Sequence of chain 4.MB:
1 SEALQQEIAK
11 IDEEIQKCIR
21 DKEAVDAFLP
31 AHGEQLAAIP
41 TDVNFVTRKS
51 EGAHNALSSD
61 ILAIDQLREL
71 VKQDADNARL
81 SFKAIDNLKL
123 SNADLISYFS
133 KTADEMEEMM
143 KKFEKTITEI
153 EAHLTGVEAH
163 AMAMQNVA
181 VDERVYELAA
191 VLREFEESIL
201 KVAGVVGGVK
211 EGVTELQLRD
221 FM

The protein below binds the small molecule below.
Small molecule (SMILES): CC[C@H](C)[C@H](N)C(=O)N[C@@H](CC(C)C)C(=O)N1CCC[C@H]1C(=O)N[C@@H](CCSC)C(=O)N[C@@H](Cc1ccc(O)cc1)C(=O)N[C@@H](CCCCN)C(=O)N[C@@H](CC(C)C)C(=O)N[C@@H](CO)C(=O)N1CCC[C@H]1C=O

Binding-site contacts:
Ligand atom CE1 contacts residue THR1121 of chain 4.NA at 3.9 Å.
Ligand atom CG contacts residue HIS1126 of chain 4.NA at 4.3 Å.
Ligand atom SD contacts residue ASN1072 of chain 4.NA at 3.7 Å.
Ligand atom CD1 contacts residue ASN1122 of chain 4.NA at 4.3 Å.
Ligand atom CA contacts residue GLN1063 of chain 4.NA at 4.3 Å.
Ligand atom CD1 contacts residue PHE1125 of chain 4.NA at 3.6 Å (hydrophobic).
Ligand atom CA contacts residue HIS1126 of chain 4.NA at 4.3 Å.
Ligand atom CD2 contacts residue THR1121 of chain 4.NA at 4.3 Å.
Ligand atom C contacts residue GLN1063 of chain 4.NA at 3.9 Å.
Ligand atom CD1 contacts residue GLN1063 of chain 4.NA at 3.8 Å.
Ligand atom CD2 contacts residue ALA1120 of chain 4.NA at 3.5 Å (hydrophobic).
Ligand atom CE1 contacts residue ASP182 of chain 4.MB at 4.0 Å.
Ligand atom CE2 contacts residue ASP182 of chain 4.MB at 4.2 Å.
Ligand atom CG contacts residue GLN1063 of chain 4.NA at 4.3 Å.
Ligand atom CD2 contacts residue THR1121 of chain 4.NA at 4.0 Å.
Ligand atom OH contacts residue ASN1072 of chain 4.NA at 3.1 Å (h-bond).
Ligand atom CD2 contacts residue PHE1125 of chain 4.NA at 4.2 Å (hydrophobic).
Ligand atom CD1 contacts residue THR1121 of chain 4.NA at 3.0 Å.
Ligand atom CG contacts residue ASN1072 of chain 4.NA at 4.2 Å.
Ligand atom C contacts residue VAL1202 of chain 4.NA at 4.2 Å (hydrophobic).
Ligand atom CG contacts residue THR1121 of chain 4.NA at 3.3 Å.
Ligand atom CD2 contacts residue GLN1063 of chain 4.NA at 3.6 Å.
Ligand atom OH contacts residue ASP182 of chain 4.MB at 2.3 Å (salt-bridge).
Ligand atom CE1 contacts residue ASN1072 of chain 4.NA at 3.3 Å.
Ligand atom CZ contacts residue GLN1063 of chain 4.NA at 4.1 Å.
Ligand atom O contacts residue HIS1126 of chain 4.NA at 3.3 Å (h-bond).
Ligand atom OH contacts residue HIS1068 of chain 4.NA at 3.8 Å.
Ligand atom O contacts residue GLN1063 of chain 4.NA at 2.9 Å (h-bond).
Ligand atom CG2 contacts residue GLN1063 of chain 4.NA at 3.3 Å.
Ligand atom CD2 contacts residue LEU1129 of chain 4.NA at 4.2 Å (hydrophobic).
Ligand atom CB contacts residue THR1121 of chain 4.NA at 3.3 Å.
Ligand atom O contacts residue VAL1202 of chain 4.NA at 3.2 Å.
Ligand atom C contacts residue HIS1126 of chain 4.NA at 4.0 Å.
Ligand atom CZ contacts residue ASP182 of chain 4.MB at 3.4 Å.
Ligand atom CZ contacts residue ASN1072 of chain 4.NA at 3.5 Å.
Ligand atom CE2 contacts residue GLN1063 of chain 4.NA at 3.3 Å.
Ligand atom CD2 contacts residue HIS1126 of chain 4.NA at 3.4 Å.
Ligand atom OH contacts residue GLN1063 of chain 4.NA at 3.7 Å.
Ligand atom O contacts residue THR1121 of chain 4.NA at 4.0 Å.
Ligand atom CD1 contacts residue ASN1072 of chain 4.NA at 4.0 Å.

Sequence of chain 4.NA:
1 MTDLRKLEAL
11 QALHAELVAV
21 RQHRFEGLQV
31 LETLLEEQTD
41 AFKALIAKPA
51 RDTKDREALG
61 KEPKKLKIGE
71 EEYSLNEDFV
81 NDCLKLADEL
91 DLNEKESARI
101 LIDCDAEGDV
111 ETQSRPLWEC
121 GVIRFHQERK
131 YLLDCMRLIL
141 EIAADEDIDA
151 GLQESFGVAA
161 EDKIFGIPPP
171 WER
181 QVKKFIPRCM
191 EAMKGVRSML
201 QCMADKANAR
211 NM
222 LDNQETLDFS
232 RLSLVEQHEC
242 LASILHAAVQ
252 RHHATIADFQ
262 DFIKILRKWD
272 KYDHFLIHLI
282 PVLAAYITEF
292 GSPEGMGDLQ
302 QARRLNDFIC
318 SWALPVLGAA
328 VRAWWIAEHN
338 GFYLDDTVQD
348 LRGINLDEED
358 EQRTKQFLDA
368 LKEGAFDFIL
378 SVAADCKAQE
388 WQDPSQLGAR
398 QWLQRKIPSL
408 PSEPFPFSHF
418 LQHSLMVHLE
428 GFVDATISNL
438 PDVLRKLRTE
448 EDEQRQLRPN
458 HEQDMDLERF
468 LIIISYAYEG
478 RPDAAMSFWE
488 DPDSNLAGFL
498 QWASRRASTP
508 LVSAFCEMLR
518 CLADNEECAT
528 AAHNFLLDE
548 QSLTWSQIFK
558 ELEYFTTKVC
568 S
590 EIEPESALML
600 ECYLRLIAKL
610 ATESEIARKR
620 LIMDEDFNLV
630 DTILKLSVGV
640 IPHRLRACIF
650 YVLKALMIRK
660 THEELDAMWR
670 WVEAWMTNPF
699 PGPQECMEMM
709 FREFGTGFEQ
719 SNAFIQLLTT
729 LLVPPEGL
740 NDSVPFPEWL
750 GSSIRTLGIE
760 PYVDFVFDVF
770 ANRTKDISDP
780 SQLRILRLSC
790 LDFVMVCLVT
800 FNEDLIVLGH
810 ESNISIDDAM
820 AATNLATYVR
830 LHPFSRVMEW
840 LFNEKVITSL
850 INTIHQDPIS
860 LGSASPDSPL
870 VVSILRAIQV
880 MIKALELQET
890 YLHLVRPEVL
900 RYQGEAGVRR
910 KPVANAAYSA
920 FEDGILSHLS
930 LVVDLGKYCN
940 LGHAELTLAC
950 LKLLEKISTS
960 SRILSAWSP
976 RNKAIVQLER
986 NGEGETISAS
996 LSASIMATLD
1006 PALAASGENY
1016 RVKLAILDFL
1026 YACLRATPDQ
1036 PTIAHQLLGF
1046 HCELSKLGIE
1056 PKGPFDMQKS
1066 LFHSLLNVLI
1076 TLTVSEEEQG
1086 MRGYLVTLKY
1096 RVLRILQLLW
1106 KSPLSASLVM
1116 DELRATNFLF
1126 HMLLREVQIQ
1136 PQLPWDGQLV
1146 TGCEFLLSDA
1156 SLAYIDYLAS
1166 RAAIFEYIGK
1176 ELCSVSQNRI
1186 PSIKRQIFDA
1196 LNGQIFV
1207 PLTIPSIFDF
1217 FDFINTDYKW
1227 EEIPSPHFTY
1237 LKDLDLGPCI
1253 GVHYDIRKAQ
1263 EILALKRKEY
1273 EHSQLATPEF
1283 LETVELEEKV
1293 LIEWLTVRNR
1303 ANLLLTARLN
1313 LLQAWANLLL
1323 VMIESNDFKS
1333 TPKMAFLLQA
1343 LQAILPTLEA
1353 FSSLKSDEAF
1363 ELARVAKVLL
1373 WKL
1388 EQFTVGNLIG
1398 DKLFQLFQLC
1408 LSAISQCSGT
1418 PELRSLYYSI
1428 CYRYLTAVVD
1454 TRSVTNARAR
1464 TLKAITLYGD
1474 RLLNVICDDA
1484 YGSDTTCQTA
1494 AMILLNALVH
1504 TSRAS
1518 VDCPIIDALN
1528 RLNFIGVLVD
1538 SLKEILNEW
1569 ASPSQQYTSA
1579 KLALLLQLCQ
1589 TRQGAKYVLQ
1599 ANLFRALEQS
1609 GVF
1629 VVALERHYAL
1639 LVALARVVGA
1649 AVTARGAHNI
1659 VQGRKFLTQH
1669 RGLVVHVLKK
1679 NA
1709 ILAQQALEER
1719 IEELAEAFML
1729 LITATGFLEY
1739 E